Binding-site contacts:
Ligand atom C3 contacts residue ARG132 of chain 1.A at 4.1 Å.
Ligand atom C8 contacts residue THR96 of chain 1.A at 3.7 Å.
Ligand atom N2 contacts residue ASN121 of chain 1.A at 2.9 Å (h-bond).
Ligand atom C1 contacts residue ASN121 of chain 1.A at 1.4 Å.
Ligand atom O5 contacts residue ASN121 of chain 1.A at 2.4 Å (h-bond).
Ligand atom O6 contacts residue LYS130 of chain 1.A at 4.4 Å.
Ligand atom C1 contacts residue ARG132 of chain 1.A at 4.5 Å.
Ligand atom C7 contacts residue ASN121 of chain 1.A at 3.9 Å.
Ligand atom C3 contacts residue ASN121 of chain 1.A at 3.8 Å.
Ligand atom C7 contacts residue ARG132 of chain 1.A at 4.2 Å.
Ligand atom C2 contacts residue ASN121 of chain 1.A at 2.5 Å.
Ligand atom C5 contacts residue ASN121 of chain 1.A at 3.7 Å.
Ligand atom O7 contacts residue ASN121 of chain 1.A at 4.5 Å.
Ligand atom C7 contacts residue TRP109 of chain 1.D at 4.5 Å (hydrophobic).
Ligand atom C4 contacts residue ASN121 of chain 1.A at 4.2 Å.
Ligand atom N2 contacts residue ARG132 of chain 1.A at 3.5 Å (salt-bridge).
Ligand atom O7 contacts residue TRP109 of chain 1.D at 3.7 Å.
Ligand atom C2 contacts residue ARG132 of chain 1.A at 4.2 Å.
Ligand atom C8 contacts residue ARG132 of chain 1.A at 4.2 Å.

Sequence of chain 1.A:
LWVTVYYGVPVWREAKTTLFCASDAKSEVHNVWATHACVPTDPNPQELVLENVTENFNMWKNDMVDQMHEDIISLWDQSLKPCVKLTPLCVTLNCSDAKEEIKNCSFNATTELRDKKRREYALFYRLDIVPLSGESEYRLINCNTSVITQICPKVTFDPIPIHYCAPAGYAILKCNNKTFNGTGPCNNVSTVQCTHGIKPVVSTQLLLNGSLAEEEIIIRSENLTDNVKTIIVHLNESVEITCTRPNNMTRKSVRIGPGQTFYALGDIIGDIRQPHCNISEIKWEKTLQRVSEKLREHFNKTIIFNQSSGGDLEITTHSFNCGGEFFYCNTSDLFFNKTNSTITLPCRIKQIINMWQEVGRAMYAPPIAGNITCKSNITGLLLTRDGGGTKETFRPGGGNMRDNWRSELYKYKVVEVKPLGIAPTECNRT

Sequence of chain 1.D:
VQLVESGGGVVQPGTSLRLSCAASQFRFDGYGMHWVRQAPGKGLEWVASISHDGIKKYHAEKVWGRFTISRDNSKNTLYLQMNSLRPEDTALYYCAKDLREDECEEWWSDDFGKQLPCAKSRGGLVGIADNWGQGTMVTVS

This protein binds this small molecule.
Small molecule (SMILES): CC(=O)N[C@H]1[C@H](O[C@H]2[C@H](O)[C@@H](NC(C)=O)CO[C@@H]2CO)O[C@H](CO)[C@@H](O)[C@@H]1O